Sequence of chain 38.C:
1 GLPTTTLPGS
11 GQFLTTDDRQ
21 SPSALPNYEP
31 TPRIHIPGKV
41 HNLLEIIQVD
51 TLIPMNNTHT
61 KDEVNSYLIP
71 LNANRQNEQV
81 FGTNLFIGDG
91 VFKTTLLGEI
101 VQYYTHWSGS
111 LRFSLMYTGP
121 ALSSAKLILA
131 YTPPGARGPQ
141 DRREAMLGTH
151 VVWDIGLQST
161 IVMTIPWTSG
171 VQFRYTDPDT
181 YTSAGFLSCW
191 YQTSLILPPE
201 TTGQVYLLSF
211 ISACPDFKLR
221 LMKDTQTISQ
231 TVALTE

Sequence of chain 38.A:
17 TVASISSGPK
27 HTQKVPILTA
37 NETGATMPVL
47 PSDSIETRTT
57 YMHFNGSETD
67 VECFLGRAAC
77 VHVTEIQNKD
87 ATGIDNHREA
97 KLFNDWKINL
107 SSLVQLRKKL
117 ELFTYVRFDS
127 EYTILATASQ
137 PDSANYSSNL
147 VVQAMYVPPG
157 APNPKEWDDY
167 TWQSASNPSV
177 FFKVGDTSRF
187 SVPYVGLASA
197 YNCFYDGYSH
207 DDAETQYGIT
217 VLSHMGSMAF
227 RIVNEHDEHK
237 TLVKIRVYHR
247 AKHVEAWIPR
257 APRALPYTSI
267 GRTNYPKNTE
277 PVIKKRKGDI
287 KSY

The protein below binds the small molecule below.
Small molecule (SMILES): Cc1cc(CCCCCCCOc2ccc(C3=N[C@@H](C)CO3)cc2)on1

Binding-site contacts:
Ligand atom C1C contacts residue TYR152 of chain 38.A at 4.0 Å (hydrophobic).
Ligand atom C3C contacts residue TYR128 of chain 38.A at 3.9 Å (hydrophobic).
Ligand atom N2 contacts residue PHE186 of chain 38.A at 3.7 Å.
Ligand atom C3C contacts residue VAL188 of chain 38.A at 3.3 Å (hydrophobic).
Ligand atom C7C contacts residue TYR197 of chain 38.A at 3.8 Å (hydrophobic).
Ligand atom C4C contacts residue ILE104 of chain 38.A at 3.9 Å (hydrophobic).
Ligand atom O1B contacts residue TYR128 of chain 38.A at 3.9 Å.
Ligand atom N2 contacts residue ALA24 of chain 38.C at 3.4 Å.
Ligand atom N2 contacts residue PRO174 of chain 38.A at 3.9 Å.
Ligand atom C7C contacts residue TYR128 of chain 38.A at 3.6 Å (hydrophobic).
Ligand atom C4B contacts residue LEU106 of chain 38.A at 4.0 Å (hydrophobic).
Ligand atom C31 contacts residue VAL176 of chain 38.A at 3.3 Å (hydrophobic).
Ligand atom C5B contacts residue LEU106 of chain 38.A at 3.8 Å (hydrophobic).
Ligand atom C4C contacts residue TYR152 of chain 38.A at 3.8 Å (hydrophobic).
Ligand atom O1B contacts residue ILE104 of chain 38.A at 3.9 Å.
Ligand atom C31 contacts residue PRO174 of chain 38.A at 3.4 Å (hydrophobic).
Ligand atom C4 contacts residue MET224 of chain 38.A at 3.8 Å (hydrophobic).
Ligand atom C3 contacts residue PHE186 of chain 38.A at 3.8 Å (hydrophobic).
Ligand atom C4 contacts residue TYR152 of chain 38.A at 3.9 Å (hydrophobic).
Ligand atom O1 contacts residue PHE186 of chain 38.A at 3.5 Å.
Ligand atom C31 contacts residue ALA150 of chain 38.A at 3.1 Å (hydrophobic).
Ligand atom C7C contacts residue VAL191 of chain 38.A at 4.0 Å (hydrophobic).
Ligand atom C4A contacts residue ASN198 of chain 38.A at 3.9 Å.
Ligand atom C6B contacts residue LEU106 of chain 38.A at 4.0 Å (hydrophobic).
Ligand atom C5C contacts residue ILE104 of chain 38.A at 3.8 Å (hydrophobic).
Ligand atom C2C contacts residue VAL188 of chain 38.A at 3.2 Å (hydrophobic).
Ligand atom C2C contacts residue TYR152 of chain 38.A at 4.0 Å (hydrophobic).
Ligand atom C3 contacts residue PRO174 of chain 38.A at 3.8 Å (hydrophobic).
Ligand atom C5B contacts residue TYR197 of chain 38.A at 3.8 Å (hydrophobic).
Ligand atom C4 contacts residue PHE186 of chain 38.A at 3.6 Å (hydrophobic).
Ligand atom O1 contacts residue TYR152 of chain 38.A at 3.9 Å.
Ligand atom C5C contacts residue TYR128 of chain 38.A at 3.5 Å (hydrophobic).
Ligand atom C5 contacts residue TYR152 of chain 38.A at 3.8 Å (hydrophobic).
Ligand atom CM1 contacts residue SER107 of chain 38.A at 3.9 Å.
Ligand atom C6B contacts residue TYR197 of chain 38.A at 3.7 Å (hydrophobic).
Ligand atom C6C contacts residue VAL191 of chain 38.A at 3.2 Å (hydrophobic).
Ligand atom C31 contacts residue SER175 of chain 38.A at 3.6 Å.
Ligand atom O1 contacts residue VAL188 of chain 38.A at 3.8 Å.
Ligand atom C5 contacts residue PHE186 of chain 38.A at 3.5 Å (hydrophobic).
Ligand atom O1 contacts residue ALA24 of chain 38.C at 3.6 Å.